Binding-site contacts:
Ligand atom N2 contacts residue GLN263 of chain 2.A at 4.2 Å.
Ligand atom C8 contacts residue ASN265 of chain 2.A at 4.3 Å.
Ligand atom C4 contacts residue ASN265 of chain 2.A at 4.2 Å.
Ligand atom C3 contacts residue GLN263 of chain 2.A at 3.6 Å.
Ligand atom O7 contacts residue ASN265 of chain 2.A at 3.1 Å (h-bond).
Ligand atom C8 contacts residue SER303 of chain 2.A at 3.6 Å.
Ligand atom O7 contacts residue ASN301 of chain 2.A at 4.2 Å.
Ligand atom C3 contacts residue ASN265 of chain 2.A at 3.8 Å.
Ligand atom C2 contacts residue GLN263 of chain 2.A at 3.9 Å.
Ligand atom O6 contacts residue ARG412 of chain 2.A at 3.6 Å.
Ligand atom O5 contacts residue VAL414 of chain 2.A at 4.5 Å.
Ligand atom O4 contacts residue GLN263 of chain 2.A at 4.3 Å.
Ligand atom O7 contacts residue SER381 of chain 2.A at 4.5 Å.
Ligand atom C5 contacts residue ASN265 of chain 2.A at 3.7 Å.
Ligand atom N2 contacts residue ASN265 of chain 2.A at 2.9 Å (h-bond).
Ligand atom O5 contacts residue GLN263 of chain 2.A at 3.8 Å.
Ligand atom C8 contacts residue ASN301 of chain 2.A at 4.4 Å.
Ligand atom C7 contacts residue ASN265 of chain 2.A at 3.2 Å.
Ligand atom C1 contacts residue ASN265 of chain 2.A at 1.4 Å.
Ligand atom O5 contacts residue ASN265 of chain 2.A at 2.4 Å (h-bond).
Ligand atom C1 contacts residue GLN263 of chain 2.A at 3.3 Å.
Ligand atom C5 contacts residue GLN263 of chain 2.A at 3.5 Å.
Ligand atom C8 contacts residue VAL302 of chain 2.A at 4.0 Å (hydrophobic).
Ligand atom C4 contacts residue GLN263 of chain 2.A at 4.0 Å.
Ligand atom C2 contacts residue ASN265 of chain 2.A at 2.4 Å.

Sequence of chain 2.A:
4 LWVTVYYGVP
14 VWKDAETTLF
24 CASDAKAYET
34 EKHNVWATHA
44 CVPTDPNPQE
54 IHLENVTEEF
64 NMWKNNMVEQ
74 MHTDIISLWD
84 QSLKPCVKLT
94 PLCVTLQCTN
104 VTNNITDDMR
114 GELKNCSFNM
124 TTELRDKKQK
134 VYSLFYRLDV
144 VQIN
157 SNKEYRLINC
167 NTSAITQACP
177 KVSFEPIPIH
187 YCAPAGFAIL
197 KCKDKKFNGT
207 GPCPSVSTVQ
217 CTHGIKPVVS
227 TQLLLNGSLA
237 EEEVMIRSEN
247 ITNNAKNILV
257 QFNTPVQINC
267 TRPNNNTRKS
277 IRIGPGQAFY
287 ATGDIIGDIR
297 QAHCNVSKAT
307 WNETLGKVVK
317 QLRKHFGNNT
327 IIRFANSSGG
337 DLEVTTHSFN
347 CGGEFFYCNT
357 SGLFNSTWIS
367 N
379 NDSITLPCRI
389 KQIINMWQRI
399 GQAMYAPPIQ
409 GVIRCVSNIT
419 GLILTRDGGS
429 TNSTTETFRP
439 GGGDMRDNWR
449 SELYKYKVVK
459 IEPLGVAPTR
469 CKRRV

A small-molecule ligand and the protein it binds are described below.
Small molecule (SMILES): CC(=O)N[C@@H]1[C@@H](O)[C@H](O)[C@@H](CO)O[C@H]1O